Sequence of chain 4.F:
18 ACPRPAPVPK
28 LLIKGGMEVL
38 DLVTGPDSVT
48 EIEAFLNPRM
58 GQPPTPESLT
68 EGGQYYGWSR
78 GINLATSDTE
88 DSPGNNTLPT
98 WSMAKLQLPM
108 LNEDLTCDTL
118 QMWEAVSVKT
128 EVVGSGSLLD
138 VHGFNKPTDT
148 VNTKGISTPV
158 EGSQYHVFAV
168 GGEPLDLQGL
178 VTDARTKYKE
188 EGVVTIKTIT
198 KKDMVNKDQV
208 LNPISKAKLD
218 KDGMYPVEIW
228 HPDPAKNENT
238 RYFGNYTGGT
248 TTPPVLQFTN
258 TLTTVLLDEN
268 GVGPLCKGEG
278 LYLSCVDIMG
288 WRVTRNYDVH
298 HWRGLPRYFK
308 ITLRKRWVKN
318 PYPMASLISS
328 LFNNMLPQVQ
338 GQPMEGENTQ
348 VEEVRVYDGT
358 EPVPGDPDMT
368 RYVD

Sequence of chain 3.F:
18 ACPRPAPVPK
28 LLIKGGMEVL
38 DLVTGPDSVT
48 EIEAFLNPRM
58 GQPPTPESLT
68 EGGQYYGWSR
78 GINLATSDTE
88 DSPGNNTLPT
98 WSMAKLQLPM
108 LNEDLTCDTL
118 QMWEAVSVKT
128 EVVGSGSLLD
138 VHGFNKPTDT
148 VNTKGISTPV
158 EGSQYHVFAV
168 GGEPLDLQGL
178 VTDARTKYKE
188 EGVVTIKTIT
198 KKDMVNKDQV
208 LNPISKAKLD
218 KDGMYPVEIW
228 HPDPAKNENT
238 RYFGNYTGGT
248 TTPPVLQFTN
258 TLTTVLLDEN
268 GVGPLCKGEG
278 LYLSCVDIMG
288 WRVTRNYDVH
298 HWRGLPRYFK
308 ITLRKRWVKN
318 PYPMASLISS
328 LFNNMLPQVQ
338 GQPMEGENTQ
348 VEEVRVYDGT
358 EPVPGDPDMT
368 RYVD

Binding-site contacts:
Ligand atom O1B contacts residue TYR72 of chain 3.F at 4.1 Å.
Ligand atom C7 contacts residue TYR72 of chain 3.F at 4.2 Å (hydrophobic).
Ligand atom O4 contacts residue VAL296 of chain 3.F at 3.8 Å.
Ligand atom N5 contacts residue TYR72 of chain 3.F at 3.1 Å (h-bond).
Ligand atom C1 contacts residue ARG77 of chain 3.F at 3.5 Å.
Ligand atom O1A contacts residue ARG77 of chain 3.F at 3.0 Å (salt-bridge).
Ligand atom O10 contacts residue ASN293 of chain 3.F at 3.5 Å (h-bond).
Ligand atom O4 contacts residue ASN80 of chain 3.F at 4.2 Å.
Ligand atom O4 contacts residue TYR72 of chain 3.F at 4.3 Å.
Ligand atom O4 contacts residue HIS298 of chain 3.F at 3.1 Å (h-bond).
Ligand atom O3 contacts residue GLY78 of chain 3.F at 3.7 Å.
Ligand atom O8 contacts residue TYR72 of chain 3.F at 4.2 Å.
Ligand atom C3 contacts residue ARG77 of chain 3.F at 3.9 Å.
Ligand atom C3 contacts residue GLY78 of chain 3.F at 4.0 Å.
Ligand atom C6 contacts residue ASN93 of chain 3.F at 3.1 Å.
Ligand atom O3 contacts residue ASN80 of chain 3.F at 4.0 Å.
Ligand atom C3 contacts residue HIS298 of chain 3.F at 4.1 Å.
Ligand atom O4 contacts residue ILE79 of chain 3.F at 3.5 Å (h-bond).
Ligand atom O1B contacts residue ARG77 of chain 3.F at 2.9 Å (salt-bridge).
Ligand atom C6 contacts residue TYR72 of chain 3.F at 3.6 Å (hydrophobic).
Ligand atom C10 contacts residue TYR72 of chain 3.F at 4.1 Å (hydrophobic).
Ligand atom C4 contacts residue HIS298 of chain 3.F at 4.1 Å.
Ligand atom C4 contacts residue TYR72 of chain 3.F at 3.5 Å (hydrophobic).
Ligand atom C5 contacts residue ASN93 of chain 3.F at 4.2 Å.
Ligand atom O1A contacts residue GLY78 of chain 3.F at 3.7 Å.
Ligand atom C4 contacts residue VAL296 of chain 3.F at 4.3 Å (hydrophobic).
Ligand atom O6 contacts residue ASN93 of chain 3.F at 2.9 Å (h-bond).
Ligand atom O4 contacts residue GLY78 of chain 3.F at 3.1 Å.
Ligand atom O4 contacts residue THR291 of chain 3.F at 3.3 Å.
Ligand atom C4 contacts residue GLY78 of chain 3.F at 3.4 Å.
Ligand atom C2 contacts residue GLY78 of chain 3.F at 4.2 Å.
Ligand atom O10 contacts residue THR291 of chain 3.F at 3.7 Å.
Ligand atom C11 contacts residue ASP85 of chain 4.F at 3.7 Å.
Ligand atom C6 contacts residue THR94 of chain 3.F at 4.2 Å.
Ligand atom C3 contacts residue GLY78 of chain 3.F at 4.2 Å.
Ligand atom C5 contacts residue TYR72 of chain 3.F at 3.6 Å (hydrophobic).
Ligand atom C1 contacts residue TYR72 of chain 3.F at 3.8 Å (hydrophobic).
Ligand atom O1A contacts residue TYR72 of chain 3.F at 3.2 Å.
Ligand atom O8 contacts residue ARG77 of chain 3.F at 3.9 Å.
Ligand atom C3 contacts residue VAL296 of chain 3.F at 3.5 Å (hydrophobic).

The small molecule below binds the protein below.
Small molecule (SMILES): CC(=O)N[C@H]1[C@H]([C@H](O)[C@H](O)CO)O[C@@](O[C@H]2[C@@H](O)[C@@H](CO)O[C@@H](O[C@H]3[C@H](O)[C@@H](O)[C@H](O)O[C@@H]3CO)[C@@H]2O)(C(=O)O)C[C@@H]1O